Sequence of chain 17.B:
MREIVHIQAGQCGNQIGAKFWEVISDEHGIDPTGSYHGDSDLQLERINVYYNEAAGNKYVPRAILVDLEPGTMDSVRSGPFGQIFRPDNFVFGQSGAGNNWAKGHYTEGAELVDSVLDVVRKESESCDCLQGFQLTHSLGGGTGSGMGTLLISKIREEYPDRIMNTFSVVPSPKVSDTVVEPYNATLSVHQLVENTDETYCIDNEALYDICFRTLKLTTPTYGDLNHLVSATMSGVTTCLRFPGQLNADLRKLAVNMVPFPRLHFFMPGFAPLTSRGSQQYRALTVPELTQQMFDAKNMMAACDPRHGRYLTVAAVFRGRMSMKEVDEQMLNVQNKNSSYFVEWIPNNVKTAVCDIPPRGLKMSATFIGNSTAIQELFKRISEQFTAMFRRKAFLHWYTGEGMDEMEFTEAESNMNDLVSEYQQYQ

This small molecule binds to this protein.
Small molecule (SMILES): CC[C@H](/C=C(/C)[C@@H]1C[C@@H](OC)C[C@H](O)C(C)(C)[C@@]2(O)O[C@@H](C[C@@H](OC)[C@H](O)C(=O)O1)C[C@@H](OC)[C@H]2O)CO

Binding-site contacts:
Ligand atom C19 contacts residue GLU125 of chain 17.B at 3.7 Å.
Ligand atom C8 contacts residue ASP118 of chain 17.B at 3.8 Å.
Ligand atom C18 contacts residue GLU125 of chain 17.B at 3.3 Å.
Ligand atom O7 contacts residue ASP118 of chain 17.B at 3.6 Å.
Ligand atom C6 contacts residue LYS297 of chain 15.B at 2.9 Å.
Ligand atom C11 contacts residue GLU125 of chain 17.B at 3.9 Å.
Ligand atom C20 contacts residue PHE294 of chain 15.B at 3.9 Å (hydrophobic).
Ligand atom C27 contacts residue PHE294 of chain 15.B at 4.1 Å (hydrophobic).
Ligand atom O3 contacts residue ARG306 of chain 15.B at 3.2 Å (salt-bridge).
Ligand atom C18 contacts residue ARG121 of chain 17.B at 4.1 Å.
Ligand atom C24 contacts residue PHE294 of chain 15.B at 3.5 Å (hydrophobic).
Ligand atom C7 contacts residue ASP118 of chain 17.B at 4.1 Å.
Ligand atom O2 contacts residue ARG306 of chain 15.B at 3.7 Å.
Ligand atom C27 contacts residue VAL333 of chain 15.B at 3.8 Å (hydrophobic).
Ligand atom C26 contacts residue TYR310 of chain 15.B at 3.8 Å (hydrophobic).
Ligand atom O91 contacts residue ASP295 of chain 15.B at 3.6 Å.
Ligand atom C24 contacts residue TYR310 of chain 15.B at 3.6 Å (hydrophobic).
Ligand atom O24 contacts residue TYR310 of chain 15.B at 2.8 Å (h-bond).
Ligand atom C22 contacts residue TYR340 of chain 15.B at 4.1 Å (hydrophobic).
Ligand atom C27 contacts residue PHE341 of chain 15.B at 4.0 Å (hydrophobic).
Ligand atom C23 contacts residue PHE294 of chain 15.B at 3.6 Å (hydrophobic).
Ligand atom O8 contacts residue ASP118 of chain 17.B at 2.7 Å (salt-bridge).
Ligand atom C17 contacts residue LYS122 of chain 17.B at 3.6 Å.
Ligand atom O24 contacts residue PHE294 of chain 15.B at 2.9 Å (h-bond).
Ligand atom O1 contacts residue PHE294 of chain 15.B at 3.3 Å (h-bond).
Ligand atom C1 contacts residue ASP295 of chain 15.B at 4.0 Å.
Ligand atom O7 contacts residue LYS297 of chain 15.B at 3.7 Å.
Ligand atom O2 contacts residue ALA296 of chain 15.B at 3.7 Å.
Ligand atom C19 contacts residue LYS122 of chain 17.B at 3.8 Å.
Ligand atom O1 contacts residue ALA296 of chain 15.B at 3.3 Å (h-bond).
Ligand atom C5 contacts residue LYS297 of chain 15.B at 3.7 Å.
Ligand atom C2 contacts residue ASP295 of chain 15.B at 3.4 Å.
Ligand atom C26 contacts residue PHE294 of chain 15.B at 3.9 Å (hydrophobic).
Ligand atom O2 contacts residue ASP295 of chain 15.B at 2.8 Å (salt-bridge).
Ligand atom C16 contacts residue ARG306 of chain 15.B at 3.6 Å.
Ligand atom C10 contacts residue GLU125 of chain 17.B at 3.8 Å.
Ligand atom O1 contacts residue ASP295 of chain 15.B at 3.7 Å.
Ligand atom C7 contacts residue LYS297 of chain 15.B at 3.5 Å.
Ligand atom O11 contacts residue GLU125 of chain 17.B at 2.8 Å (salt-bridge).
Ligand atom C6 contacts residue ASP118 of chain 17.B at 3.2 Å.

Sequence of chain 15.B:
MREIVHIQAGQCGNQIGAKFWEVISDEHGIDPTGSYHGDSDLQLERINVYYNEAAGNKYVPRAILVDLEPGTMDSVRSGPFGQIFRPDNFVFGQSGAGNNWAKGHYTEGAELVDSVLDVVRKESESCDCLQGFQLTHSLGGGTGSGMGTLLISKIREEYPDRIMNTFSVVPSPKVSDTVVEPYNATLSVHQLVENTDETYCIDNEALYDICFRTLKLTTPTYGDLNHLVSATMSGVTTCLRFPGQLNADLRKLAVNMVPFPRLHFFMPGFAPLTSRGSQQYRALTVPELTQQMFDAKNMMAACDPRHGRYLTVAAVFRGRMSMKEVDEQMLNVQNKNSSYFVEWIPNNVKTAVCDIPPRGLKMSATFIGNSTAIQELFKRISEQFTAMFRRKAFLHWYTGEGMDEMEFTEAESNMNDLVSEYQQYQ